This protein binds this small molecule.
Small molecule (SMILES): O=c1ccn([C@@H]2O[C@H](CO[P](=O)(O)O[P](=O)(O)O[C@H]3O[C@H](CO)[C@H](O)[C@H](O)[C@H]3O)[C@@H](O)[C@H]2O)c(=O)[nH]1

Sequence of chain 1.B:
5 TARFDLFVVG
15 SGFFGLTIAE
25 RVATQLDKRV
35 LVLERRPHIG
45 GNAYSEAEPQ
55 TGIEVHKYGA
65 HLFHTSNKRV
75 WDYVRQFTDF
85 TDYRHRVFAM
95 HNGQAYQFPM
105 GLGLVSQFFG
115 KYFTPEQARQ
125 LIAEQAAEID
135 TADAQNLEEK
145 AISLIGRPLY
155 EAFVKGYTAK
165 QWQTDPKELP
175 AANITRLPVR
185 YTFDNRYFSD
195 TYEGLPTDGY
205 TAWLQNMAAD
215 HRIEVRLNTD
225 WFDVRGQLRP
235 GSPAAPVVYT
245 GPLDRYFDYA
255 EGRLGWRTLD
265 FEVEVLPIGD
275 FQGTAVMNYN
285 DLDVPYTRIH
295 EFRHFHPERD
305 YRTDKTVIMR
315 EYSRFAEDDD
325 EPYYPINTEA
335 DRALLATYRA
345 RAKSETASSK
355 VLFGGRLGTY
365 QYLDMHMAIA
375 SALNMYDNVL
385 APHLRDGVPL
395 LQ

Binding-site contacts:
Ligand atom O4' contacts residue PHE192 of chain 1.B at 3.1 Å.
Ligand atom O2 contacts residue VAL158 of chain 1.B at 3.2 Å (h-bond).
Ligand atom O4 contacts residue ASN284 of chain 1.B at 3.0 Å (h-bond).
Ligand atom C3' contacts residue ARG180 of chain 1.B at 3.5 Å.
Ligand atom O3B contacts residue ARG292 of chain 1.B at 3.4 Å (salt-bridge).
Ligand atom O2B contacts residue TYR328 of chain 1.B at 3.4 Å.
Ligand atom O4 contacts residue PHE102 of chain 1.B at 3.2 Å.
Ligand atom O2' contacts residue FAD1 of chain 1.F at 3.5 Å (h-bond).
Ligand atom O3' contacts residue FAD1 of chain 1.F at 3.2 Å.
Ligand atom O3' contacts residue PHE192 of chain 1.B at 3.5 Å.
Ligand atom C4 contacts residue PHE157 of chain 1.B at 3.5 Å (hydrophobic).
Ligand atom O2B contacts residue ARG180 of chain 1.B at 3.5 Å (salt-bridge).
Ligand atom N3 contacts residue PHE157 of chain 1.B at 2.9 Å (h-bond).
Ligand atom O1B contacts residue ARG292 of chain 1.B at 2.4 Å (salt-bridge).
Ligand atom C4' contacts residue PHE192 of chain 1.B at 3.5 Å (hydrophobic).
Ligand atom O1B contacts residue TYR328 of chain 1.B at 2.6 Å (h-bond).
Ligand atom O5' contacts residue ARG292 of chain 1.B at 3.0 Å (salt-bridge).
Ligand atom O4 contacts residue ASN282 of chain 1.B at 3.1 Å (h-bond).
Ligand atom C5D contacts residue ASN177 of chain 1.B at 3.4 Å.
Ligand atom O3D contacts residue TRP166 of chain 1.B at 2.6 Å (h-bond).
Ligand atom C2 contacts residue TYR161 of chain 1.B at 3.3 Å (hydrophobic).
Ligand atom O4' contacts residue LEU66 of chain 1.B at 3.2 Å.
Ligand atom O2A contacts residue ARG180 of chain 1.B at 2.9 Å (salt-bridge).
Ligand atom O2D contacts residue TRP166 of chain 1.B at 3.1 Å (h-bond).
Ligand atom O6' contacts residue HIS89 of chain 1.B at 2.7 Å (h-bond).
Ligand atom O2 contacts residue THR162 of chain 1.B at 2.9 Å (h-bond).
Ligand atom O1A contacts residue TYR191 of chain 1.B at 2.3 Å (h-bond).
Ligand atom N3 contacts residue TYR161 of chain 1.B at 3.3 Å.
Ligand atom O3' contacts residue ARG180 of chain 1.B at 3.5 Å (salt-bridge).
Ligand atom O2D contacts residue THR162 of chain 1.B at 3.3 Å (h-bond).
Ligand atom O2B contacts residue TYR366 of chain 1.B at 2.3 Å (h-bond).
Ligand atom C4D contacts residue ASN177 of chain 1.B at 3.3 Å.
Ligand atom O4 contacts residue PHE157 of chain 1.B at 3.3 Å (h-bond).
Ligand atom C5' contacts residue ARG292 of chain 1.B at 3.4 Å.
Ligand atom C1' contacts residue ARG292 of chain 1.B at 3.4 Å.
Ligand atom O5D contacts residue LEU181 of chain 1.B at 3.4 Å.
Ligand atom O2' contacts residue ARG180 of chain 1.B at 2.7 Å (salt-bridge).
Ligand atom O4' contacts residue FAD1 of chain 1.F at 2.6 Å (h-bond).
Ligand atom PB contacts residue TYR366 of chain 1.B at 3.5 Å.
Ligand atom C2' contacts residue FAD1 of chain 1.F at 3.2 Å.